Sequence of chain 1.D:
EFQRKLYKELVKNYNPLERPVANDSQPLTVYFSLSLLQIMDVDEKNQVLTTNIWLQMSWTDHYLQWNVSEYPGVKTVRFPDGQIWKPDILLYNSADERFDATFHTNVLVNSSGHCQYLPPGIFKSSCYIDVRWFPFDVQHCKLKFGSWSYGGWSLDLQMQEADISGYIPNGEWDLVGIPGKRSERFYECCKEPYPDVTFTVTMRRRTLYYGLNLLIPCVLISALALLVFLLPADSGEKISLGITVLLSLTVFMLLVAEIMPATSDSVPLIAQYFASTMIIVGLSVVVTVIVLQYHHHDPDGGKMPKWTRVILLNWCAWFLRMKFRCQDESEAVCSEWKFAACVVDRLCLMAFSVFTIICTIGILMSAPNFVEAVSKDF

Binding-site contacts:
Ligand atom C6 contacts residue LEU118 of chain 1.E at 4.2 Å (hydrophobic).
Ligand atom C2 contacts residue TYR194 of chain 1.D at 3.7 Å (hydrophobic).
Ligand atom C8 contacts residue CYS190 of chain 1.D at 4.0 Å (hydrophobic).
Ligand atom C3 contacts residue TYR92 of chain 1.D at 4.0 Å (hydrophobic).
Ligand atom C5 contacts residue TRP148 of chain 1.D at 4.0 Å (hydrophobic).
Ligand atom N2 contacts residue LEU118 of chain 1.E at 3.9 Å.
Ligand atom C11 contacts residue TRP148 of chain 1.D at 3.1 Å (hydrophobic).
Ligand atom CL contacts residue GLN116 of chain 1.E at 3.1 Å.
Ligand atom C5 contacts residue TRP54 of chain 1.E at 3.5 Å (hydrophobic).
Ligand atom N1 contacts residue TRP148 of chain 1.D at 2.7 Å (h-bond).
Ligand atom C6 contacts residue TRP148 of chain 1.D at 3.2 Å (hydrophobic).
Ligand atom N2 contacts residue TRP148 of chain 1.D at 3.4 Å.
Ligand atom C2 contacts residue TRP148 of chain 1.D at 3.9 Å (hydrophobic).
Ligand atom N1 contacts residue SER147 of chain 1.D at 4.2 Å.
Ligand atom C8 contacts residue LEU118 of chain 1.E at 4.2 Å (hydrophobic).
Ligand atom C5 contacts residue TYR92 of chain 1.D at 4.0 Å (hydrophobic).
Ligand atom CL contacts residue VAL107 of chain 1.E at 4.0 Å.
Ligand atom C4 contacts residue TRP54 of chain 1.E at 4.1 Å (hydrophobic).
Ligand atom C1 contacts residue LEU118 of chain 1.E at 3.9 Å (hydrophobic).
Ligand atom C3 contacts residue TYR194 of chain 1.D at 4.0 Å (hydrophobic).
Ligand atom C5 contacts residue LEU118 of chain 1.E at 4.2 Å (hydrophobic).
Ligand atom CL contacts residue SER149 of chain 1.D at 4.2 Å.
Ligand atom C4 contacts residue TYR187 of chain 1.D at 3.6 Å (hydrophobic).
Ligand atom C10 contacts residue LEU118 of chain 1.E at 4.2 Å (hydrophobic).
Ligand atom C8 contacts residue TYR194 of chain 1.D at 3.9 Å (hydrophobic).
Ligand atom C8 contacts residue TRP148 of chain 1.D at 3.9 Å (hydrophobic).
Ligand atom C2 contacts residue CYS189 of chain 1.D at 3.9 Å (hydrophobic).
Ligand atom C9 contacts residue TYR194 of chain 1.D at 4.2 Å (hydrophobic).
Ligand atom C3 contacts residue TRP148 of chain 1.D at 3.9 Å (hydrophobic).
Ligand atom C10 contacts residue SER149 of chain 1.D at 4.2 Å.
Ligand atom CL contacts residue LEU108 of chain 1.E at 3.3 Å.
Ligand atom C4 contacts residue TYR92 of chain 1.D at 3.9 Å (hydrophobic).
Ligand atom C11 contacts residue LEU118 of chain 1.E at 3.8 Å (hydrophobic).
Ligand atom C10 contacts residue TRP148 of chain 1.D at 4.3 Å (hydrophobic).
Ligand atom C7 contacts residue LEU118 of chain 1.E at 4.0 Å (hydrophobic).
Ligand atom C9 contacts residue GLN116 of chain 1.E at 4.2 Å.
Ligand atom C1 contacts residue TRP148 of chain 1.D at 3.5 Å (hydrophobic).
Ligand atom CL contacts residue ASN106 of chain 1.E at 3.1 Å.
Ligand atom N1 contacts residue TYR92 of chain 1.D at 3.4 Å (h-bond).
Ligand atom C7 contacts residue TRP148 of chain 1.D at 3.2 Å (hydrophobic).

Sequence of chain 1.E:
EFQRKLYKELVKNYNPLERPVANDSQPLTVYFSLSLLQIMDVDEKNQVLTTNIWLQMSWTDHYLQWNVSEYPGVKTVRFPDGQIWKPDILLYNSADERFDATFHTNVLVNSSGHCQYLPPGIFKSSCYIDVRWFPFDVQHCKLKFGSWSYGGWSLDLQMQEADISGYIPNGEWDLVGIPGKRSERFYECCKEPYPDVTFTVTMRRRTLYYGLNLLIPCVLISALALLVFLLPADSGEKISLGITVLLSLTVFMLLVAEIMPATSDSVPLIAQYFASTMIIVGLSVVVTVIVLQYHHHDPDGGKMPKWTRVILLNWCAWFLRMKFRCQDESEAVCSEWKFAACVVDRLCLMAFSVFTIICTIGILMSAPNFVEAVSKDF

The small molecule below binds the protein below.
Small molecule (SMILES): Clc1ccc([C@H]2C[C@@H]3CC[C@H]2N3)cn1